Binding-site contacts:
Ligand atom PG contacts residue MG1 of chain 1.L at 2.5 Å.
Ligand atom N1 contacts residue LYS194 of chain 1.B at 3.5 Å.
Ligand atom N2 contacts residue ASP196 of chain 1.B at 2.3 Å (salt-bridge).
Ligand atom O3G contacts residue THR88 of chain 1.B at 3.1 Å.
Ligand atom C6 contacts residue ASP196 of chain 1.B at 3.4 Å.
Ligand atom O4' contacts residue LYS194 of chain 1.B at 3.4 Å.
Ligand atom N2 contacts residue LYS243 of chain 1.B at 3.3 Å.
Ligand atom O2B contacts residue GLY91 of chain 1.B at 2.8 Å (h-bond).
Ligand atom N7 contacts residue ASN242 of chain 1.B at 3.2 Å (h-bond).
Ligand atom O6 contacts residue ASP196 of chain 1.B at 3.4 Å (salt-bridge).
Ligand atom O3A contacts residue GLY91 of chain 1.B at 2.9 Å.
Ligand atom O3G contacts residue GLY89 of chain 1.B at 3.1 Å (h-bond).
Ligand atom C2 contacts residue ASP196 of chain 1.B at 3.2 Å.
Ligand atom N1 contacts residue ASP196 of chain 1.B at 2.4 Å (salt-bridge).
Ligand atom PA contacts residue SER94 of chain 1.B at 3.5 Å.
Ligand atom C6 contacts residue LYS194 of chain 1.B at 3.3 Å.
Ligand atom O2A contacts residue THR112 of chain 1.B at 2.6 Å (h-bond).
Ligand atom O2B contacts residue GLY89 of chain 1.B at 2.8 Å (h-bond).
Ligand atom N7 contacts residue LYS194 of chain 1.B at 3.5 Å.
Ligand atom O6 contacts residue ASN242 of chain 1.B at 2.6 Å (h-bond).
Ligand atom O1G contacts residue MG1 of chain 1.L at 2.3 Å.
Ligand atom O1B contacts residue VAL114 of chain 1.B at 3.4 Å.
Ligand atom C5 contacts residue LYS194 of chain 1.B at 3.4 Å.
Ligand atom N3B contacts residue SER93 of chain 1.B at 2.6 Å (h-bond).
Ligand atom O6 contacts residue SER241 of chain 1.B at 3.2 Å.
Ligand atom C2 contacts residue LYS243 of chain 1.B at 3.5 Å.
Ligand atom O2G contacts residue MG1 of chain 1.L at 2.1 Å.
Ligand atom O6 contacts residue LYS194 of chain 1.B at 2.7 Å (salt-bridge).
Ligand atom N3B contacts residue MG1 of chain 1.L at 3.2 Å.
Ligand atom N1 contacts residue SER241 of chain 1.B at 3.4 Å (h-bond).
Ligand atom O2G contacts residue VAL114 of chain 1.B at 3.5 Å.
Ligand atom O1G contacts residue LYS92 of chain 1.B at 3.0 Å.
Ligand atom C6 contacts residue ASN242 of chain 1.B at 3.5 Å.
Ligand atom PG contacts residue SER93 of chain 1.B at 3.1 Å.
Ligand atom O1A contacts residue SER94 of chain 1.B at 2.4 Å (h-bond).
Ligand atom O1A contacts residue GLY91 of chain 1.B at 3.4 Å.
Ligand atom O2B contacts residue SER90 of chain 1.B at 2.8 Å (h-bond).
Ligand atom O2G contacts residue SER93 of chain 1.B at 2.6 Å (h-bond).
Ligand atom O2A contacts residue SER93 of chain 1.B at 3.5 Å.
Ligand atom O3G contacts residue VAL114 of chain 1.B at 2.9 Å.

Sequence of chain 1.B:
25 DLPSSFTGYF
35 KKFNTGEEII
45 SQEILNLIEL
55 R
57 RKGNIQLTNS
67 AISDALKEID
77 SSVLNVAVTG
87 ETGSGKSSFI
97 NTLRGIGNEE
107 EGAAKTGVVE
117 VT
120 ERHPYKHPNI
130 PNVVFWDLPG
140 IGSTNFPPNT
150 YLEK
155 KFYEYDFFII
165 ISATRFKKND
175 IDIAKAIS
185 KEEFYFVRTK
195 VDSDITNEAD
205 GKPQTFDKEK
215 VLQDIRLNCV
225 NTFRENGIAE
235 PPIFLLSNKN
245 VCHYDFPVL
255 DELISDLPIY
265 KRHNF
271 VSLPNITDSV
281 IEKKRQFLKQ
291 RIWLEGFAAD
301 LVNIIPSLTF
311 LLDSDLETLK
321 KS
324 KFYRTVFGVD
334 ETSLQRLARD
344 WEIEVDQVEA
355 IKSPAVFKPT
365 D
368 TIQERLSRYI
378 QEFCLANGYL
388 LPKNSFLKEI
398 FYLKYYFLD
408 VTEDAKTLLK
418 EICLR

This small molecule binds to this protein.
Small molecule (SMILES): Nc1nc2c(ncn2[C@@H]2O[C@H](CO[P](=O)(O)O[P](=O)(O)NP(=O)(O)O)[C@@H](O)[C@H]2O)c(=O)[nH]1